Binding-site contacts:
Ligand atom C2 contacts residue GLN174 of chain 1.A at 4.1 Å.
Ligand atom N2 contacts residue GLY204 of chain 1.A at 3.7 Å.
Ligand atom C8 contacts residue SER177 of chain 1.A at 3.5 Å.
Ligand atom C6 contacts residue CYS197 of chain 1.A at 4.0 Å (hydrophobic).
Ligand atom C7 contacts residue CYS173 of chain 1.A at 4.2 Å (hydrophobic).
Ligand atom C4 contacts residue GLN174 of chain 1.A at 4.0 Å.
Ligand atom N2 contacts residue TRP193 of chain 1.A at 4.0 Å.
Ligand atom C9 contacts residue VAL191 of chain 1.A at 4.1 Å (hydrophobic).
Ligand atom CL contacts residue GLY196 of chain 1.A at 3.6 Å.
Ligand atom C6 contacts residue GLN174 of chain 1.A at 4.1 Å.
Ligand atom N2 contacts residue CYS173 of chain 1.A at 4.3 Å.
Ligand atom C10 contacts residue GLY196 of chain 1.A at 3.7 Å.
Ligand atom N2 contacts residue ASP171 of chain 1.A at 3.2 Å (salt-bridge).
Ligand atom N1 contacts residue SER192 of chain 1.A at 4.0 Å.
Ligand atom C9 contacts residue SER172 of chain 1.A at 3.8 Å.
Ligand atom N2 contacts residue SER172 of chain 1.A at 2.9 Å (h-bond).
Ligand atom C7 contacts residue TRP193 of chain 1.A at 4.2 Å (hydrophobic).
Ligand atom C8 contacts residue SER192 of chain 1.A at 3.6 Å.
Ligand atom C10 contacts residue GLY194 of chain 1.A at 4.0 Å.
Ligand atom C5 contacts residue CYS173 of chain 1.A at 4.2 Å (hydrophobic).
Ligand atom C8 contacts residue TRP193 of chain 1.A at 4.1 Å (hydrophobic).
Ligand atom C8 contacts residue VAL191 of chain 1.A at 4.3 Å (hydrophobic).
Ligand atom C1 contacts residue GLN174 of chain 1.A at 4.0 Å.
Ligand atom C3 contacts residue SER177 of chain 1.A at 4.4 Å.
Ligand atom C5 contacts residue GLY196 of chain 1.A at 3.8 Å.
Ligand atom C10 contacts residue TRP193 of chain 1.A at 3.9 Å (hydrophobic).
Ligand atom C9 contacts residue CYS173 of chain 1.A at 4.2 Å (hydrophobic).
Ligand atom C4 contacts residue CYS173 of chain 1.A at 4.1 Å (hydrophobic).
Ligand atom C5 contacts residue GLN174 of chain 1.A at 3.9 Å.
Ligand atom C9 contacts residue TRP193 of chain 1.A at 4.0 Å (hydrophobic).
Ligand atom C9 contacts residue GLY194 of chain 1.A at 4.3 Å.
Ligand atom C5 contacts residue CYS197 of chain 1.A at 3.6 Å (hydrophobic).
Ligand atom C10 contacts residue ASP171 of chain 1.A at 4.4 Å.
Ligand atom N2 contacts residue GLY196 of chain 1.A at 4.4 Å.
Ligand atom C3 contacts residue GLN174 of chain 1.A at 4.2 Å.
Ligand atom C10 contacts residue CYS173 of chain 1.A at 4.4 Å (hydrophobic).
Ligand atom CL contacts residue CYS197 of chain 1.A at 3.5 Å.
Ligand atom N1 contacts residue SER177 of chain 1.A at 3.2 Å (h-bond).
Ligand atom C10 contacts residue SER172 of chain 1.A at 3.4 Å.
Ligand atom C8 contacts residue CYS173 of chain 1.A at 4.4 Å (hydrophobic).

Sequence of chain 1.A:
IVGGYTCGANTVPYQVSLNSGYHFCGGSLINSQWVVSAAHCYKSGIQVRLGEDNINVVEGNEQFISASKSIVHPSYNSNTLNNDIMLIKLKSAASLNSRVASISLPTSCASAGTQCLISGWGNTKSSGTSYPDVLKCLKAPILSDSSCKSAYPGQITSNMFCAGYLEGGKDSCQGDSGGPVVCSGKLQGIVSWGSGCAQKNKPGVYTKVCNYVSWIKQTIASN

A small-molecule ligand and the protein it binds are described below.
Small molecule (SMILES): NCCc1c[nH]c2ccc(Cl)cc12